Binding-site contacts:
Ligand atom C contacts residue GLY182 of chain 1.A at 4.1 Å.
Ligand atom C contacts residue ARG181 of chain 1.A at 4.3 Å.
Ligand atom C contacts residue ASP179 of chain 1.A at 3.3 Å.
Ligand atom C2 contacts residue ARG181 of chain 1.A at 4.1 Å.
Ligand atom C3 contacts residue ARG181 of chain 1.A at 3.7 Å.
Ligand atom C4 contacts residue ARG181 of chain 1.A at 4.0 Å.
Ligand atom C3 contacts residue ASP179 of chain 1.A at 4.3 Å.
Ligand atom C1 contacts residue GLY182 of chain 1.A at 3.8 Å.
Ligand atom C1 contacts residue ARG181 of chain 1.A at 4.0 Å.

The small molecule below binds the protein below.
Small molecule (SMILES): CCc1ccc(S(N)(=O)=O)cc1

Sequence of chain 1.A:
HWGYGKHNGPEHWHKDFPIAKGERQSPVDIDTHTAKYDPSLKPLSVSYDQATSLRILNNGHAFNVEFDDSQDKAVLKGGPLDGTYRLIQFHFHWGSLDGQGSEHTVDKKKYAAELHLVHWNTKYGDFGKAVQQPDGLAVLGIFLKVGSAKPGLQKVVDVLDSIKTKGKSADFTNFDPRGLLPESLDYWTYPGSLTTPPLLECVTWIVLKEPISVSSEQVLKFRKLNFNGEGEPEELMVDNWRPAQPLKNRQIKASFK